The small molecule below binds the protein below.
Small molecule (SMILES): O=S(=O)(N[C@H]1CCNC1)c1cccc2cnccc12

Sequence of chain 1.A:
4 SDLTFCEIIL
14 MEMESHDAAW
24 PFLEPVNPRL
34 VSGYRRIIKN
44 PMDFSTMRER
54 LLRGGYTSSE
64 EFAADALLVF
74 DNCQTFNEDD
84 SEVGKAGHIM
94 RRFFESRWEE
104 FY

Binding-site contacts:
Ligand atom C15 contacts residue TYR37 of chain 1.A at 3.8 Å (hydrophobic).
Ligand atom O01 contacts residue TRP23 of chain 1.A at 4.2 Å.
Ligand atom C16 contacts residue VAL86 of chain 1.A at 4.1 Å (hydrophobic).
Ligand atom O03 contacts residue VAL86 of chain 1.A at 3.8 Å.
Ligand atom C12 contacts residue VAL86 of chain 1.A at 4.0 Å (hydrophobic).
Ligand atom C15 contacts residue PHE79 of chain 1.A at 4.1 Å (hydrophobic).
Ligand atom C16 contacts residue ASN80 of chain 1.A at 3.7 Å.
Ligand atom C13 contacts residue PRO24 of chain 1.A at 3.4 Å (hydrophobic).
Ligand atom C09 contacts residue PRO28 of chain 1.A at 3.7 Å (hydrophobic).
Ligand atom N14 contacts residue VAL86 of chain 1.A at 3.9 Å.
Ligand atom O03 contacts residue TRP23 of chain 1.A at 3.5 Å.
Ligand atom C11 contacts residue VAL86 of chain 1.A at 4.0 Å (hydrophobic).
Ligand atom C17 contacts residue PHE79 of chain 1.A at 3.8 Å (hydrophobic).
Ligand atom C17 contacts residue VAL34 of chain 1.A at 3.7 Å (hydrophobic).
Ligand atom C09 contacts residue PRO24 of chain 1.A at 3.6 Å (hydrophobic).
Ligand atom C13 contacts residue VAL86 of chain 1.A at 3.9 Å (hydrophobic).
Ligand atom N08 contacts residue PRO28 of chain 1.A at 3.0 Å (h-bond).
Ligand atom N14 contacts residue ASN80 of chain 1.A at 3.7 Å.
Ligand atom C12 contacts residue VAL29 of chain 1.A at 3.8 Å (hydrophobic).
Ligand atom C10 contacts residue VAL86 of chain 1.A at 3.9 Å (hydrophobic).
Ligand atom N08 contacts residue VAL29 of chain 1.A at 4.1 Å.
Ligand atom C12 contacts residue PRO24 of chain 1.A at 3.4 Å (hydrophobic).
Ligand atom C15 contacts residue ASN80 of chain 1.A at 3.4 Å.
Ligand atom C17 contacts residue ASN80 of chain 1.A at 3.5 Å.
Ligand atom N14 contacts residue TYR37 of chain 1.A at 4.1 Å.
Ligand atom C16 contacts residue VAL29 of chain 1.A at 4.3 Å (hydrophobic).
Ligand atom C15 contacts residue VAL29 of chain 1.A at 4.0 Å (hydrophobic).
Ligand atom C13 contacts residue VAL29 of chain 1.A at 3.5 Å (hydrophobic).
Ligand atom C19 contacts residue VAL34 of chain 1.A at 4.1 Å (hydrophobic).
Ligand atom C07 contacts residue PRO28 of chain 1.A at 4.3 Å (hydrophobic).
Ligand atom C05 contacts residue PRO24 of chain 1.A at 3.8 Å (hydrophobic).
Ligand atom C11 contacts residue VAL29 of chain 1.A at 4.3 Å (hydrophobic).
Ligand atom C19 contacts residue VAL86 of chain 1.A at 4.3 Å (hydrophobic).
Ligand atom O03 contacts residue PRO24 of chain 1.A at 3.4 Å.
Ligand atom C15 contacts residue VAL86 of chain 1.A at 4.0 Å (hydrophobic).
Ligand atom N08 contacts residue GLU27 of chain 1.A at 3.2 Å (salt-bridge).
Ligand atom C09 contacts residue GLU27 of chain 1.A at 3.3 Å.
Ligand atom N14 contacts residue VAL29 of chain 1.A at 3.6 Å.
Ligand atom C09 contacts residue VAL29 of chain 1.A at 4.1 Å (hydrophobic).
Ligand atom C18 contacts residue VAL34 of chain 1.A at 3.8 Å (hydrophobic).